A small-molecule ligand and the protein it binds are described below.
Small molecule (SMILES): N=C(N)NCCCCN

Sequence of chain 1.C:
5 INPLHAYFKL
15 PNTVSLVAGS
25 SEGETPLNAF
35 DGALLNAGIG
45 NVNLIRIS

Binding-site contacts:
Ligand atom NH2 contacts residue LEU38 of chain 1.C at 3.7 Å.
Ligand atom NH1 contacts residue ARG82 of chain 1.B at 3.9 Å.
Ligand atom CZ contacts residue VAL46 of chain 1.C at 4.0 Å (hydrophobic).
Ligand atom CZ contacts residue SER52 of chain 1.A at 3.8 Å.
Ligand atom CD contacts residue SER52 of chain 1.A at 3.6 Å.
Ligand atom N contacts residue ILE55 of chain 1.B at 3.8 Å.
Ligand atom CB contacts residue LEU31 of chain 1.C at 3.9 Å (hydrophobic).
Ligand atom NH1 contacts residue LEU38 of chain 1.C at 3.8 Å.
Ligand atom N contacts residue GLU57 of chain 1.B at 3.2 Å (salt-bridge).
Ligand atom NE contacts residue LEU38 of chain 1.C at 3.3 Å.
Ligand atom NH1 contacts residue ASP35 of chain 1.C at 3.2 Å (salt-bridge).
Ligand atom CB contacts residue MSE56 of chain 1.B at 4.1 Å.
Ligand atom NE contacts residue SER52 of chain 1.A at 2.9 Å (h-bond).
Ligand atom CD contacts residue ASP35 of chain 1.C at 3.7 Å.
Ligand atom CA contacts residue PYR1 of chain 1.B at 3.0 Å.
Ligand atom CD contacts residue LEU38 of chain 1.C at 3.8 Å (hydrophobic).
Ligand atom N contacts residue LEU31 of chain 1.C at 4.3 Å.
Ligand atom NH2 contacts residue GLY44 of chain 1.C at 4.0 Å.
Ligand atom CA contacts residue LEU31 of chain 1.C at 3.7 Å (hydrophobic).
Ligand atom NH1 contacts residue GLY44 of chain 1.C at 2.8 Å (h-bond).
Ligand atom CZ contacts residue ILE2 of chain 1.B at 4.2 Å (hydrophobic).
Ligand atom N contacts residue PYR1 of chain 1.B at 3.0 Å (h-bond).
Ligand atom CZ contacts residue LEU38 of chain 1.C at 3.4 Å (hydrophobic).
Ligand atom CG contacts residue MSE56 of chain 1.B at 3.5 Å.
Ligand atom CB contacts residue ILE55 of chain 1.B at 4.3 Å (hydrophobic).
Ligand atom NH2 contacts residue VAL46 of chain 1.C at 2.8 Å (h-bond).
Ligand atom CZ contacts residue ASP35 of chain 1.C at 4.2 Å.
Ligand atom CZ contacts residue GLY44 of chain 1.C at 3.8 Å.
Ligand atom CG contacts residue ASP35 of chain 1.C at 4.2 Å.
Ligand atom CG contacts residue PYR1 of chain 1.B at 3.9 Å.
Ligand atom CD contacts residue PHE34 of chain 1.C at 3.9 Å (hydrophobic).
Ligand atom CG contacts residue SER52 of chain 1.A at 4.3 Å.
Ligand atom NH2 contacts residue ILE2 of chain 1.B at 3.8 Å.
Ligand atom CA contacts residue MSE56 of chain 1.B at 3.7 Å.
Ligand atom NH1 contacts residue ILE2 of chain 1.B at 4.0 Å.
Ligand atom CB contacts residue PYR1 of chain 1.B at 3.2 Å.
Ligand atom NH2 contacts residue SER52 of chain 1.A at 3.2 Å (h-bond).
Ligand atom CG contacts residue LEU31 of chain 1.C at 4.2 Å (hydrophobic).
Ligand atom CA contacts residue ILE55 of chain 1.B at 3.3 Å (hydrophobic).
Ligand atom CB contacts residue SER52 of chain 1.A at 3.8 Å.

Sequence of chain 1.A:
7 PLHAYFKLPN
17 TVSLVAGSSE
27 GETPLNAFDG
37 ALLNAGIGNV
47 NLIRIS

Sequence of chain 1.B:
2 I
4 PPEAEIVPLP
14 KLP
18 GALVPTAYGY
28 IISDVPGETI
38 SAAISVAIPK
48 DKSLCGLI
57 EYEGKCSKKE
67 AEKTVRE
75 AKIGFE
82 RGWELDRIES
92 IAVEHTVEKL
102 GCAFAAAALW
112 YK